The small molecule below binds the protein below.
Small molecule (SMILES): O=C(O)CCC(=O)c1ccc2c(c1)OCCCO2

Binding-site contacts:
Ligand atom O12 contacts residue RKY1 of chain 1.I at 3.9 Å.
Ligand atom C11 contacts residue GOL1 of chain 1.L at 2.4 Å.
Ligand atom C10 contacts residue GOL1 of chain 1.L at 1.4 Å.
Ligand atom C08 contacts residue RKY1 of chain 1.I at 3.4 Å.
Ligand atom O12 contacts residue GOL1 of chain 1.L at 2.9 Å (h-bond).
Ligand atom C17 contacts residue PHE33 of chain 1.B at 3.9 Å (hydrophobic).
Ligand atom C10 contacts residue PHE33 of chain 1.B at 4.0 Å (hydrophobic).
Ligand atom O01 contacts residue ARG62 of chain 1.B at 2.7 Å (salt-bridge).
Ligand atom C13 contacts residue ILE22 of chain 1.B at 3.6 Å (hydrophobic).
Ligand atom C09 contacts residue PHE33 of chain 1.B at 3.7 Å (hydrophobic).
Ligand atom O12 contacts residue ILE22 of chain 1.B at 4.0 Å.
Ligand atom C08 contacts residue GOL1 of chain 1.L at 3.7 Å.
Ligand atom C08 contacts residue PHE33 of chain 1.B at 3.6 Å (hydrophobic).
Ligand atom C14 contacts residue THR48 of chain 1.B at 3.9 Å.
Ligand atom C15 contacts residue ILE96 of chain 1.B at 3.6 Å (hydrophobic).
Ligand atom C18 contacts residue RKY1 of chain 1.I at 3.6 Å.
Ligand atom C14 contacts residue NAP1 of chain 1.K at 3.5 Å.
Ligand atom C09 contacts residue RKY1 of chain 1.I at 3.6 Å.
Ligand atom C05 contacts residue RKY1 of chain 1.I at 3.8 Å.
Ligand atom O03 contacts residue ARG34 of chain 1.B at 3.1 Å (salt-bridge).
Ligand atom C18 contacts residue PHE33 of chain 1.B at 3.7 Å (hydrophobic).
Ligand atom C02 contacts residue ARG34 of chain 1.B at 3.6 Å.
Ligand atom C17 contacts residue GOL1 of chain 1.L at 3.7 Å.
Ligand atom C09 contacts residue GOL1 of chain 1.L at 2.4 Å.
Ligand atom C10 contacts residue RKY1 of chain 1.I at 3.6 Å.
Ligand atom C06 contacts residue RKY1 of chain 1.I at 3.3 Å.
Ligand atom O16 contacts residue LEU52 of chain 1.B at 3.5 Å.
Ligand atom C02 contacts residue ARG62 of chain 1.B at 3.4 Å.
Ligand atom C05 contacts residue GLN30 of chain 1.B at 3.6 Å.
Ligand atom C17 contacts residue RKY1 of chain 1.I at 3.6 Å.
Ligand atom C09 contacts residue GLN30 of chain 1.B at 3.6 Å.
Ligand atom C15 contacts residue PHE33 of chain 1.B at 3.8 Å (hydrophobic).
Ligand atom O07 contacts residue RKY1 of chain 1.I at 3.2 Å.
Ligand atom C11 contacts residue RKY1 of chain 1.I at 3.6 Å.
Ligand atom C13 contacts residue NAP1 of chain 1.K at 3.7 Å.
Ligand atom C14 contacts residue ILE96 of chain 1.B at 3.9 Å (hydrophobic).
Ligand atom C13 contacts residue RKY1 of chain 1.I at 3.7 Å.
Ligand atom O01 contacts residue PHE33 of chain 1.B at 3.5 Å.
Ligand atom O03 contacts residue ARG62 of chain 1.B at 2.6 Å (salt-bridge).
Ligand atom O01 contacts residue ARG34 of chain 1.B at 3.4 Å.

Sequence of chain 1.B:
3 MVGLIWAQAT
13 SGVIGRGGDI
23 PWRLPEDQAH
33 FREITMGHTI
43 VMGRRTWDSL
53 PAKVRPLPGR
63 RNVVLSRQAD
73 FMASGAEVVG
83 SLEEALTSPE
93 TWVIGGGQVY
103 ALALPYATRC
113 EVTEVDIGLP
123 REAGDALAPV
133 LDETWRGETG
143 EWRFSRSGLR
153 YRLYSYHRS